Binding-site contacts:
Ligand atom C19 contacts residue TRP314 of chain 1.A at 3.7 Å (hydrophobic).
Ligand atom C04 contacts residue ALA120 of chain 1.A at 4.0 Å (hydrophobic).
Ligand atom C09 contacts residue TRP117 of chain 1.A at 3.8 Å (hydrophobic).
Ligand atom C12 contacts residue ASP116 of chain 1.A at 3.5 Å.
Ligand atom C05 contacts residue TRP117 of chain 1.A at 3.9 Å (hydrophobic).
Ligand atom N11 contacts residue ASP116 of chain 1.A at 2.5 Å (salt-bridge).
Ligand atom N11 contacts residue TYR167 of chain 1.A at 3.8 Å.
Ligand atom C07 contacts residue TYR167 of chain 1.A at 3.9 Å (hydrophobic).
Ligand atom N11 contacts residue TYR252 of chain 1.A at 3.7 Å.
Ligand atom O21 contacts residue MET193 of chain 1.A at 3.3 Å (h-bond).
Ligand atom O21 contacts residue TRP314 of chain 1.A at 3.9 Å.
Ligand atom C09 contacts residue ASP116 of chain 1.A at 3.4 Å.
Ligand atom C09 contacts residue TYR252 of chain 1.A at 3.3 Å (hydrophobic).
Ligand atom C18 contacts residue MET193 of chain 1.A at 3.1 Å (hydrophobic).
Ligand atom O10 contacts residue TRP117 of chain 1.A at 3.6 Å.
Ligand atom C07 contacts residue GLN168 of chain 1.A at 3.9 Å.
Ligand atom O10 contacts residue GLN168 of chain 1.A at 3.8 Å.
Ligand atom C04 contacts residue TRP117 of chain 1.A at 4.0 Å (hydrophobic).
Ligand atom N20 contacts residue TRP314 of chain 1.A at 3.8 Å.
Ligand atom C15 contacts residue HIS313 of chain 1.A at 3.7 Å.
Ligand atom C12 contacts residue TRP46 of chain 1.A at 3.7 Å (hydrophobic).
Ligand atom C14 contacts residue PHE205 of chain 1.A at 3.8 Å (hydrophobic).
Ligand atom C01 contacts residue PRO142 of chain 1.A at 4.0 Å (hydrophobic).
Ligand atom N20 contacts residue HIS313 of chain 1.A at 3.7 Å.
Ligand atom C12 contacts residue TYR167 of chain 1.A at 3.8 Å (hydrophobic).
Ligand atom C03 contacts residue HIS144 of chain 1.A at 3.6 Å.
Ligand atom C19 contacts residue MET193 of chain 1.A at 3.3 Å (hydrophobic).
Ligand atom C17 contacts residue TRP314 of chain 1.A at 3.9 Å (hydrophobic).
Ligand atom C07 contacts residue TRP117 of chain 1.A at 3.9 Å (hydrophobic).
Ligand atom C09 contacts residue TYR167 of chain 1.A at 3.2 Å (hydrophobic).
Ligand atom O10 contacts residue TYR167 of chain 1.A at 2.6 Å (h-bond).
Ligand atom O10 contacts residue TYR252 of chain 1.A at 2.8 Å (h-bond).
Ligand atom C04 contacts residue THR141 of chain 1.A at 3.9 Å.
Ligand atom C13 contacts residue ASP116 of chain 1.A at 3.9 Å.
Ligand atom C12 contacts residue TYR252 of chain 1.A at 3.5 Å (hydrophobic).
Ligand atom C08 contacts residue ASP116 of chain 1.A at 3.3 Å.
Ligand atom C16 contacts residue PHE205 of chain 1.A at 3.9 Å (hydrophobic).
Ligand atom C02 contacts residue HIS144 of chain 1.A at 3.9 Å.
Ligand atom C17 contacts residue MET193 of chain 1.A at 3.2 Å (hydrophobic).
Ligand atom C08 contacts residue TRP117 of chain 1.A at 3.7 Å (hydrophobic).

This protein binds this small molecule.
Small molecule (SMILES): CCCCCCCCC(=O)NCCCCCCCC(N)=O

Sequence of chain 1.A:
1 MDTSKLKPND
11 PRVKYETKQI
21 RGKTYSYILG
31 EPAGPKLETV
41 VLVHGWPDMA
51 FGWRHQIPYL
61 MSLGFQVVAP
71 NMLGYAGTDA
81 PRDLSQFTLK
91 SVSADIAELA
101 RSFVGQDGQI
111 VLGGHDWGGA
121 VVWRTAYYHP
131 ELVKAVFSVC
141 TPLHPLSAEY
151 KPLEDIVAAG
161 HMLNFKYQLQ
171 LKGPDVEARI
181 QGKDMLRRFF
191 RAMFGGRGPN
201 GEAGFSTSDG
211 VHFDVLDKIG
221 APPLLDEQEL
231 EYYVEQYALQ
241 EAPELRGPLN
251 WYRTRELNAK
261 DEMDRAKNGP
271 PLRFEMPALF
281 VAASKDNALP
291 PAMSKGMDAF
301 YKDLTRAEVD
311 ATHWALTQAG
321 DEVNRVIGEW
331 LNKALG